The protein below binds the small molecule below.
Small molecule (SMILES): OC[C@H]1O[C@H](O)[C@@H](O)[C@@H](O)[C@@H]1O

Sequence of chain 4.A:
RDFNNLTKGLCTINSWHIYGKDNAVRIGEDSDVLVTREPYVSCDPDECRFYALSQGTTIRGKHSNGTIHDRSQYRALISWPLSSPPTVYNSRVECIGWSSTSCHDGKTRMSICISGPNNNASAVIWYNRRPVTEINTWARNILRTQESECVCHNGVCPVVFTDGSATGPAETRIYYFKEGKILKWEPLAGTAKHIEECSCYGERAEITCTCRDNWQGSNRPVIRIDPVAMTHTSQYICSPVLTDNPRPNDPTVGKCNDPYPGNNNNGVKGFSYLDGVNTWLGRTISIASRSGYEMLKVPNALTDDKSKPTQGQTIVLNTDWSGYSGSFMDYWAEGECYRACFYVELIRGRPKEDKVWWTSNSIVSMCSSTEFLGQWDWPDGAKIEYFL

Binding-site contacts:
Ligand atom O2 contacts residue BMA3 of chain 2.B at 4.2 Å.
Ligand atom C6 contacts residue PRO309 of chain 4.A at 3.6 Å (hydrophobic).
Ligand atom O4 contacts residue THR310 of chain 4.A at 3.4 Å (h-bond).
Ligand atom O5 contacts residue BMA3 of chain 2.B at 2.6 Å (h-bond).
Ligand atom O5 contacts residue PRO309 of chain 4.A at 4.3 Å.
Ligand atom C4 contacts residue BMA3 of chain 2.B at 3.7 Å.
Ligand atom C5 contacts residue BMA3 of chain 2.B at 3.2 Å.
Ligand atom C3 contacts residue THR310 of chain 4.A at 4.2 Å.
Ligand atom C5 contacts residue THR310 of chain 4.A at 3.4 Å.
Ligand atom O5 contacts residue THR310 of chain 4.A at 4.2 Å.
Ligand atom C6 contacts residue BMA3 of chain 2.B at 4.5 Å.
Ligand atom C3 contacts residue BMA3 of chain 2.B at 3.0 Å.
Ligand atom O4 contacts residue BMA3 of chain 2.B at 4.5 Å.
Ligand atom C4 contacts residue THR310 of chain 4.A at 3.8 Å.
Ligand atom C1 contacts residue BMA3 of chain 2.B at 3.2 Å.
Ligand atom C6 contacts residue THR310 of chain 4.A at 3.9 Å.
Ligand atom C5 contacts residue PRO309 of chain 4.A at 4.1 Å (hydrophobic).
Ligand atom C2 contacts residue BMA3 of chain 2.B at 2.9 Å.
Ligand atom O3 contacts residue BMA3 of chain 2.B at 4.2 Å.